Sequence of chain 21.E:
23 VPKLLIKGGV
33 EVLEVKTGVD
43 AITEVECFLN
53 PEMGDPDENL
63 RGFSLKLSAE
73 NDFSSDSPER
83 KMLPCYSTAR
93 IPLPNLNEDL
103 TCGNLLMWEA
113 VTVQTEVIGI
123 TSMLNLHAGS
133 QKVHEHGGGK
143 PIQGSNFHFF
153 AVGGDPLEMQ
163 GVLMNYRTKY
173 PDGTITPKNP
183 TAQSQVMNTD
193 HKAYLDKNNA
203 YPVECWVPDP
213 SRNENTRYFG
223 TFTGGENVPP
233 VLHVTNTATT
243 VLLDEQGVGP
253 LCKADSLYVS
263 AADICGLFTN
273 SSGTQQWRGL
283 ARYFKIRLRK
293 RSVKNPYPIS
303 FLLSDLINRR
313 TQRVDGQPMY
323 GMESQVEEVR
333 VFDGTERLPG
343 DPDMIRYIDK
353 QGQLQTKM

Sequence of chain 21.D:
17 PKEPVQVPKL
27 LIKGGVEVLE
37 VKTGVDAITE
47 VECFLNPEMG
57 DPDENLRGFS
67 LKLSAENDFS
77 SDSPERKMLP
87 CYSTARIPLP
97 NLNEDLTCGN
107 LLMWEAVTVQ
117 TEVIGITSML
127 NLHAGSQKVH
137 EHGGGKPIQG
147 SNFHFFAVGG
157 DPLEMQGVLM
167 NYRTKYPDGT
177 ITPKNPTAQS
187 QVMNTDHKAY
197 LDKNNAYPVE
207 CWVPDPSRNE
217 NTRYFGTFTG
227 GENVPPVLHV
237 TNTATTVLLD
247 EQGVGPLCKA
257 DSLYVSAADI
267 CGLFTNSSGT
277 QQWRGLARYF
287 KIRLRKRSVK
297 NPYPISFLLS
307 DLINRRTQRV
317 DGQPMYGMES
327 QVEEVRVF

Binding-site contacts:
Ligand atom C9 contacts residue LEU67 of chain 21.E at 4.0 Å (hydrophobic).
Ligand atom O1A contacts residue ASN272 of chain 21.E at 3.6 Å.
Ligand atom C1 contacts residue LYS68 of chain 21.E at 3.8 Å.
Ligand atom O10 contacts residue LEU62 of chain 21.E at 2.8 Å.
Ligand atom C1 contacts residue THR276 of chain 21.E at 3.3 Å.
Ligand atom C11 contacts residue GLN278 of chain 21.E at 3.5 Å.
Ligand atom O1A contacts residue LYS68 of chain 21.E at 3.8 Å.
Ligand atom O9 contacts residue LYS68 of chain 21.E at 2.9 Å (salt-bridge).
Ligand atom C9 contacts residue LYS68 of chain 21.E at 3.8 Å.
Ligand atom C7 contacts residue GLN278 of chain 21.E at 3.9 Å.
Ligand atom O9 contacts residue LEU67 of chain 21.E at 3.1 Å.
Ligand atom N5 contacts residue GLN278 of chain 21.E at 3.7 Å.
Ligand atom C11 contacts residue PHE65 of chain 21.E at 3.7 Å (hydrophobic).
Ligand atom O1B contacts residue SER274 of chain 21.E at 3.3 Å (h-bond).
Ligand atom C9 contacts residue GLN278 of chain 21.E at 3.3 Å.
Ligand atom C11 contacts residue HIS138 of chain 21.D at 3.5 Å.
Ligand atom C11 contacts residue LEU62 of chain 21.E at 3.5 Å (hydrophobic).
Ligand atom C6 contacts residue LYS68 of chain 21.E at 4.0 Å.
Ligand atom O1B contacts residue LYS68 of chain 21.E at 3.1 Å.
Ligand atom C10 contacts residue GLN278 of chain 21.E at 4.0 Å.
Ligand atom C10 contacts residue ASN272 of chain 21.E at 3.9 Å.
Ligand atom O7 contacts residue LEU62 of chain 21.E at 3.3 Å.
Ligand atom N5 contacts residue ASN272 of chain 21.E at 3.2 Å (h-bond).
Ligand atom O8 contacts residue ASN272 of chain 21.E at 3.5 Å (h-bond).
Ligand atom O9 contacts residue GLN278 of chain 21.E at 4.0 Å.
Ligand atom C11 contacts residue PHE75 of chain 21.A at 3.5 Å (hydrophobic).
Ligand atom C8 contacts residue GLN278 of chain 21.E at 3.7 Å.
Ligand atom C11 contacts residue THR276 of chain 21.E at 3.4 Å.
Ligand atom O1B contacts residue THR276 of chain 21.E at 3.4 Å (h-bond).
Ligand atom C11 contacts residue PHE270 of chain 21.E at 3.9 Å (hydrophobic).
Ligand atom O10 contacts residue PHE75 of chain 21.A at 3.9 Å.
Ligand atom C11 contacts residue ASN272 of chain 21.E at 3.5 Å.
Ligand atom O8 contacts residue THR276 of chain 21.E at 4.0 Å.
Ligand atom C6 contacts residue ASN272 of chain 21.E at 3.7 Å.
Ligand atom O8 contacts residue LYS68 of chain 21.E at 3.3 Å.
Ligand atom N5 contacts residue LEU62 of chain 21.E at 3.9 Å.
Ligand atom C7 contacts residue LEU62 of chain 21.E at 3.8 Å (hydrophobic).
Ligand atom O8 contacts residue GLN278 of chain 21.E at 3.5 Å (h-bond).
Ligand atom C10 contacts residue LEU62 of chain 21.E at 3.1 Å (hydrophobic).
Ligand atom O1A contacts residue THR276 of chain 21.E at 2.6 Å (h-bond).

Sequence of chain 21.A:
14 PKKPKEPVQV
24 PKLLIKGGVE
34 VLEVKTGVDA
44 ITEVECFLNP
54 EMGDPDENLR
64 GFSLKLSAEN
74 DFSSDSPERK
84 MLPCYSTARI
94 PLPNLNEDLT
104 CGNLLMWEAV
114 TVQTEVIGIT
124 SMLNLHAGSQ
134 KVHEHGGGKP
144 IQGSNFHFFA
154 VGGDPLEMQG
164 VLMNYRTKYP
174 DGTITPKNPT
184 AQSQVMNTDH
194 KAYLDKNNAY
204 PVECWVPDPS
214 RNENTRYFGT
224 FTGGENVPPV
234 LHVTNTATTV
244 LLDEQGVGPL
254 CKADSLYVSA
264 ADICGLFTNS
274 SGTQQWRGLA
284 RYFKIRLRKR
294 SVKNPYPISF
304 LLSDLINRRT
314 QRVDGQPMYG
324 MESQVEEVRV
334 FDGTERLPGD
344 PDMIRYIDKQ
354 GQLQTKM

A protein and the small-molecule ligand that binds it are described below.
Small molecule (SMILES): CC(=O)N[C@H]1[C@H]([C@H](O)[C@H](O)CO)O[C@@](O[C@H](CO)[C@@H](O)[C@@H]2O[C@@H](C(=O)O)C[C@H](O)[C@H]2NC(C)=O)(C(=O)O)C[C@@H]1O